Sequence of chain 1.YB:
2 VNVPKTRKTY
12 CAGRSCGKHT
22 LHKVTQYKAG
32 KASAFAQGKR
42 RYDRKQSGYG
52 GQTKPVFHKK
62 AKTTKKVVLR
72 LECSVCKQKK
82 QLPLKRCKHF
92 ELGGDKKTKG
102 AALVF

Binding-site contacts:
Ligand atom C12 contacts residue PRO56 of chain 1.YB at 4.1 Å (hydrophobic).
Ligand atom O1 contacts residue SPD1 of chain 1.GC at 3.8 Å.
Ligand atom C contacts residue PHE58 of chain 1.YB at 3.9 Å (hydrophobic).
Ligand atom O2 contacts residue LYS55 of chain 1.YB at 3.9 Å.
Ligand atom O2 contacts residue PRO56 of chain 1.YB at 3.2 Å.

A small-molecule ligand and the protein it binds are described below.
Small molecule (SMILES): C[C@@H]1C[C@@H]([C@H](O)CC2CC(=O)NC(=O)C2)C(=O)[C@@H](C)C1